Sequence of chain 1.B:
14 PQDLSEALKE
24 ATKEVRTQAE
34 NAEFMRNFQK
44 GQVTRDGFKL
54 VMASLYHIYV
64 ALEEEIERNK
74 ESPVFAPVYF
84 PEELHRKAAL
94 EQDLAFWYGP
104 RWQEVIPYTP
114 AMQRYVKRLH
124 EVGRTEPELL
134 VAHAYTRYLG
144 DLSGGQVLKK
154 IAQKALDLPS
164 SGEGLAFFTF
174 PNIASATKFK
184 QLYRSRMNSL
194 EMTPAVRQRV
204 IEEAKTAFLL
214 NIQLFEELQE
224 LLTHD

Binding-site contacts:
Ligand atom C3D contacts residue SER146 of chain 1.B at 3.8 Å.
Ligand atom C3A contacts residue GLY143 of chain 1.B at 3.8 Å.
Ligand atom NC contacts residue GLY143 of chain 1.B at 3.5 Å (h-bond).
Ligand atom CBC contacts residue LEU151 of chain 1.B at 3.4 Å (hydrophobic).
Ligand atom CBB contacts residue PHE218 of chain 1.B at 3.4 Å (hydrophobic).
Ligand atom O1A contacts residue LYS22 of chain 1.B at 3.3 Å.
Ligand atom O2D contacts residue ARG29 of chain 1.B at 2.7 Å (salt-bridge).
Ligand atom C4C contacts residue GLY147 of chain 1.B at 3.7 Å.
Ligand atom CHB contacts residue GLY143 of chain 1.B at 3.4 Å.
Ligand atom O1A contacts residue TYR138 of chain 1.B at 2.5 Å (h-bond).
Ligand atom C2C contacts residue LEU151 of chain 1.B at 3.7 Å (hydrophobic).
Ligand atom ND contacts residue ARG29 of chain 1.B at 3.2 Å (salt-bridge).
Ligand atom OC contacts residue GLY143 of chain 1.B at 3.2 Å (h-bond).
Ligand atom CMC contacts residue LEU151 of chain 1.B at 3.3 Å (hydrophobic).
Ligand atom CBA contacts residue TYR138 of chain 1.B at 3.5 Å (hydrophobic).
Ligand atom CHA contacts residue ARG29 of chain 1.B at 3.4 Å.
Ligand atom CMC contacts residue MET38 of chain 1.B at 3.6 Å (hydrophobic).
Ligand atom C1D contacts residue ARG29 of chain 1.B at 3.5 Å.
Ligand atom CGA contacts residue TYR138 of chain 1.B at 3.3 Å (hydrophobic).
Ligand atom CAB contacts residue ALA32 of chain 1.B at 3.7 Å (hydrophobic).
Ligand atom NA contacts residue GLY143 of chain 1.B at 3.5 Å.
Ligand atom C1C contacts residue GLY143 of chain 1.B at 3.6 Å.
Ligand atom C4D contacts residue SER146 of chain 1.B at 3.5 Å.
Ligand atom CGD contacts residue ARG29 of chain 1.B at 3.5 Å.
Ligand atom CMB contacts residue PHE211 of chain 1.B at 3.4 Å (hydrophobic).
Ligand atom O2A contacts residue ARG187 of chain 1.B at 3.5 Å (salt-bridge).
Ligand atom C1A contacts residue ARG29 of chain 1.B at 3.5 Å.
Ligand atom C1B contacts residue PHE211 of chain 1.B at 3.5 Å (hydrophobic).
Ligand atom CBC contacts residue MET38 of chain 1.B at 3.5 Å (hydrophobic).
Ligand atom CHB contacts residue PHE211 of chain 1.B at 3.7 Å (hydrophobic).
Ligand atom CBC contacts residue GLN42 of chain 1.B at 3.7 Å.
Ligand atom C4D contacts residue ARG29 of chain 1.B at 3.3 Å.
Ligand atom O1D contacts residue ARG29 of chain 1.B at 3.3 Å (salt-bridge).
Ligand atom C4A contacts residue GLY143 of chain 1.B at 3.3 Å.
Ligand atom OB contacts residue GLU33 of chain 1.B at 3.5 Å.
Ligand atom CHA contacts residue SER146 of chain 1.B at 3.7 Å.
Ligand atom CMB contacts residue THR139 of chain 1.B at 3.7 Å.
Ligand atom C2B contacts residue PHE211 of chain 1.B at 3.4 Å (hydrophobic).
Ligand atom CMA contacts residue TYR138 of chain 1.B at 3.3 Å (hydrophobic).
Ligand atom CHB contacts residue THR139 of chain 1.B at 3.7 Å.

This protein binds this small molecule.
Small molecule (SMILES): C=CC1=C(C)/C(=C/c2[nH]c(/C=C3\N=C(/C=C4\NC(=O)C(C)=C4C=C)C(C)=C3CCC(=O)O)c(CCC(=O)O)c2C)NC1=O